Sequence of chain 3.A:
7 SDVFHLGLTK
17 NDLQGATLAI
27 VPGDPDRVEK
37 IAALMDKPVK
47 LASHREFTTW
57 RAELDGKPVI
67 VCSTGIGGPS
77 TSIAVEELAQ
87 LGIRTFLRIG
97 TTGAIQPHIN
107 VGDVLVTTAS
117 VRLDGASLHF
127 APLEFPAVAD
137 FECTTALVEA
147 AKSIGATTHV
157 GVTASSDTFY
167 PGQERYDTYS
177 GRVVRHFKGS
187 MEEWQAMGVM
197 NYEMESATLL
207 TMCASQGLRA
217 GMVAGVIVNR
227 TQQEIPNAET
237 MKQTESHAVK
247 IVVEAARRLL

The protein below binds the small molecule below.
Small molecule (SMILES): O=c1[nH]c(=O)n([C@@H]2O[C@H](CO)[C@@H](O)[C@H]2O)cc1F

Binding-site contacts:
Ligand atom C2' contacts residue MET200 of chain 3.A at 3.4 Å (hydrophobic).
Ligand atom C1' contacts residue SO41 of chain 3.C at 3.7 Å.
Ligand atom N3 contacts residue GLN169 of chain 3.A at 2.8 Å (h-bond).
Ligand atom C4 contacts residue PHE165 of chain 3.A at 3.7 Å (hydrophobic).
Ligand atom C5' contacts residue HIS11 of chain 3.B at 3.3 Å.
Ligand atom F5 contacts residue ILE223 of chain 3.A at 3.2 Å.
Ligand atom N3 contacts residue PHE165 of chain 3.A at 3.5 Å.
Ligand atom O2' contacts residue MET200 of chain 3.A at 3.0 Å (h-bond).
Ligand atom O2' contacts residue GLU199 of chain 3.A at 3.6 Å.
Ligand atom O2' contacts residue GLU201 of chain 3.A at 3.0 Å (salt-bridge).
Ligand atom C6 contacts residue THR97 of chain 3.A at 3.6 Å.
Ligand atom C4 contacts residue GLN169 of chain 3.A at 3.7 Å.
Ligand atom O2 contacts residue GLU199 of chain 3.A at 3.4 Å.
Ligand atom O4 contacts residue GLY99 of chain 3.A at 3.6 Å.
Ligand atom O5' contacts residue HIS11 of chain 3.B at 2.6 Å (h-bond).
Ligand atom O2' contacts residue THR97 of chain 3.A at 3.7 Å.
Ligand atom O3' contacts residue SO41 of chain 3.C at 2.9 Å (h-bond).
Ligand atom C3' contacts residue MET200 of chain 3.A at 3.7 Å (hydrophobic).
Ligand atom C5 contacts residue THR98 of chain 3.A at 3.6 Å.
Ligand atom O4' contacts residue SO41 of chain 3.C at 3.5 Å (h-bond).
Ligand atom O2 contacts residue MET200 of chain 3.A at 3.3 Å.
Ligand atom C6 contacts residue THR98 of chain 3.A at 3.6 Å.
Ligand atom F5 contacts residue VAL224 of chain 3.A at 3.3 Å.
Ligand atom F5 contacts residue GLY99 of chain 3.A at 3.6 Å.
Ligand atom O5' contacts residue PHE165 of chain 3.A at 3.7 Å.
Ligand atom C4 contacts residue GLY99 of chain 3.A at 3.6 Å.
Ligand atom O4 contacts residue ARG171 of chain 3.A at 2.9 Å (salt-bridge).
Ligand atom N1 contacts residue THR97 of chain 3.A at 3.6 Å (h-bond).
Ligand atom O2' contacts residue ARG94 of chain 3.A at 3.1 Å (salt-bridge).
Ligand atom O4 contacts residue GLN169 of chain 3.A at 3.7 Å.
Ligand atom O2' contacts residue SO41 of chain 3.C at 3.0 Å (h-bond).
Ligand atom O4' contacts residue THR97 of chain 3.A at 2.9 Å (h-bond).
Ligand atom C2 contacts residue GLN169 of chain 3.A at 3.7 Å.
Ligand atom F5 contacts residue THR98 of chain 3.A at 3.4 Å.
Ligand atom C1' contacts residue THR97 of chain 3.A at 3.1 Å.
Ligand atom C5 contacts residue GLY99 of chain 3.A at 3.5 Å.
Ligand atom C5' contacts residue PHE165 of chain 3.A at 3.6 Å (hydrophobic).
Ligand atom O2 contacts residue GLN169 of chain 3.A at 2.9 Å (h-bond).
Ligand atom O5' contacts residue PHE10 of chain 3.B at 3.6 Å.
Ligand atom O3' contacts residue GLU201 of chain 3.A at 2.9 Å (salt-bridge).

Sequence of chain 3.B:
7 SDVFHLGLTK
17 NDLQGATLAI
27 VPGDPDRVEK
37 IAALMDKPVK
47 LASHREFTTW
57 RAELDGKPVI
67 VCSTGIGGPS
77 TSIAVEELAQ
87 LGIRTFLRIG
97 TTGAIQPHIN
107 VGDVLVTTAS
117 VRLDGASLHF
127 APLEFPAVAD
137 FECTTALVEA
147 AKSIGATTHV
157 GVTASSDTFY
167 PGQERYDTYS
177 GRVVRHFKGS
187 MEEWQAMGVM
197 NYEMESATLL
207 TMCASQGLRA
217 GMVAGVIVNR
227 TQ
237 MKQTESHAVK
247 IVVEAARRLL